Binding-site contacts:
Ligand atom O2' contacts residue TYR937 of chain 1.E at 3.6 Å.
Ligand atom O1A contacts residue LYS745 of chain 1.E at 4.1 Å.
Ligand atom C5 contacts residue TYR776 of chain 1.E at 4.2 Å (hydrophobic).
Ligand atom O1A contacts residue THR747 of chain 1.E at 2.8 Å (h-bond).
Ligand atom O5' contacts residue SER742 of chain 1.E at 3.5 Å.
Ligand atom O5' contacts residue GLY744 of chain 1.E at 3.5 Å (h-bond).
Ligand atom C5' contacts residue SER743 of chain 1.E at 4.0 Å.
Ligand atom O1A contacts residue THR746 of chain 1.E at 3.3 Å (h-bond).
Ligand atom O3A contacts residue LYS745 of chain 1.E at 3.6 Å (salt-bridge).
Ligand atom O1B contacts residue LYS745 of chain 1.E at 3.3 Å (salt-bridge).
Ligand atom O2G contacts residue GLU741 of chain 1.E at 3.3 Å.
Ligand atom O1B contacts residue SER743 of chain 1.E at 3.6 Å (h-bond).
Ligand atom PB contacts residue THR746 of chain 1.E at 3.9 Å.
Ligand atom O2B contacts residue LYS745 of chain 1.E at 3.2 Å.
Ligand atom O1A contacts residue GLY744 of chain 1.E at 3.5 Å.
Ligand atom PB contacts residue SER742 of chain 1.E at 4.1 Å.
Ligand atom C5' contacts residue GLY744 of chain 1.E at 3.6 Å.
Ligand atom PA contacts residue THR746 of chain 1.E at 3.7 Å.
Ligand atom O3A contacts residue GLY744 of chain 1.E at 3.9 Å.
Ligand atom O5' contacts residue SER743 of chain 1.E at 3.7 Å.
Ligand atom N3 contacts residue TYR937 of chain 1.E at 4.2 Å.
Ligand atom PA contacts residue THR747 of chain 1.E at 4.1 Å.
Ligand atom O2G contacts residue LYS745 of chain 1.E at 3.7 Å.
Ligand atom O1B contacts residue GLU741 of chain 1.E at 3.6 Å.
Ligand atom O4' contacts residue THR747 of chain 1.E at 3.6 Å (h-bond).
Ligand atom O2A contacts residue THR746 of chain 1.E at 3.7 Å.
Ligand atom O1G contacts residue LYS745 of chain 1.E at 3.8 Å.
Ligand atom C5' contacts residue SER742 of chain 1.E at 4.0 Å.
Ligand atom O1G contacts residue GLU769 of chain 1.E at 3.5 Å (salt-bridge).
Ligand atom O3' contacts residue SER913 of chain 1.E at 3.9 Å.
Ligand atom N3B contacts residue SER742 of chain 1.E at 4.1 Å.
Ligand atom O1B contacts residue PRO740 of chain 1.E at 3.9 Å.
Ligand atom N6 contacts residue ASP773 of chain 1.E at 2.9 Å (salt-bridge).
Ligand atom O1B contacts residue SER742 of chain 1.E at 2.9 Å (h-bond).
Ligand atom C6 contacts residue ASP773 of chain 1.E at 4.0 Å.
Ligand atom PB contacts residue LYS745 of chain 1.E at 3.6 Å.
Ligand atom O2B contacts residue THR746 of chain 1.E at 3.5 Å.
Ligand atom O2G contacts residue SER742 of chain 1.E at 3.5 Å (h-bond).
Ligand atom O3A contacts residue THR746 of chain 1.E at 2.9 Å (h-bond).
Ligand atom C4 contacts residue TYR776 of chain 1.E at 4.1 Å (hydrophobic).

A protein and the small-molecule ligand that binds it are described below.
Small molecule (SMILES): Nc1ncnc2c1ncn2[C@@H]1O[C@H](CO[P](=O)(O)O[P](=O)(O)NP(=O)(O)O)[C@@H](O)[C@H]1O

Sequence of chain 1.E:
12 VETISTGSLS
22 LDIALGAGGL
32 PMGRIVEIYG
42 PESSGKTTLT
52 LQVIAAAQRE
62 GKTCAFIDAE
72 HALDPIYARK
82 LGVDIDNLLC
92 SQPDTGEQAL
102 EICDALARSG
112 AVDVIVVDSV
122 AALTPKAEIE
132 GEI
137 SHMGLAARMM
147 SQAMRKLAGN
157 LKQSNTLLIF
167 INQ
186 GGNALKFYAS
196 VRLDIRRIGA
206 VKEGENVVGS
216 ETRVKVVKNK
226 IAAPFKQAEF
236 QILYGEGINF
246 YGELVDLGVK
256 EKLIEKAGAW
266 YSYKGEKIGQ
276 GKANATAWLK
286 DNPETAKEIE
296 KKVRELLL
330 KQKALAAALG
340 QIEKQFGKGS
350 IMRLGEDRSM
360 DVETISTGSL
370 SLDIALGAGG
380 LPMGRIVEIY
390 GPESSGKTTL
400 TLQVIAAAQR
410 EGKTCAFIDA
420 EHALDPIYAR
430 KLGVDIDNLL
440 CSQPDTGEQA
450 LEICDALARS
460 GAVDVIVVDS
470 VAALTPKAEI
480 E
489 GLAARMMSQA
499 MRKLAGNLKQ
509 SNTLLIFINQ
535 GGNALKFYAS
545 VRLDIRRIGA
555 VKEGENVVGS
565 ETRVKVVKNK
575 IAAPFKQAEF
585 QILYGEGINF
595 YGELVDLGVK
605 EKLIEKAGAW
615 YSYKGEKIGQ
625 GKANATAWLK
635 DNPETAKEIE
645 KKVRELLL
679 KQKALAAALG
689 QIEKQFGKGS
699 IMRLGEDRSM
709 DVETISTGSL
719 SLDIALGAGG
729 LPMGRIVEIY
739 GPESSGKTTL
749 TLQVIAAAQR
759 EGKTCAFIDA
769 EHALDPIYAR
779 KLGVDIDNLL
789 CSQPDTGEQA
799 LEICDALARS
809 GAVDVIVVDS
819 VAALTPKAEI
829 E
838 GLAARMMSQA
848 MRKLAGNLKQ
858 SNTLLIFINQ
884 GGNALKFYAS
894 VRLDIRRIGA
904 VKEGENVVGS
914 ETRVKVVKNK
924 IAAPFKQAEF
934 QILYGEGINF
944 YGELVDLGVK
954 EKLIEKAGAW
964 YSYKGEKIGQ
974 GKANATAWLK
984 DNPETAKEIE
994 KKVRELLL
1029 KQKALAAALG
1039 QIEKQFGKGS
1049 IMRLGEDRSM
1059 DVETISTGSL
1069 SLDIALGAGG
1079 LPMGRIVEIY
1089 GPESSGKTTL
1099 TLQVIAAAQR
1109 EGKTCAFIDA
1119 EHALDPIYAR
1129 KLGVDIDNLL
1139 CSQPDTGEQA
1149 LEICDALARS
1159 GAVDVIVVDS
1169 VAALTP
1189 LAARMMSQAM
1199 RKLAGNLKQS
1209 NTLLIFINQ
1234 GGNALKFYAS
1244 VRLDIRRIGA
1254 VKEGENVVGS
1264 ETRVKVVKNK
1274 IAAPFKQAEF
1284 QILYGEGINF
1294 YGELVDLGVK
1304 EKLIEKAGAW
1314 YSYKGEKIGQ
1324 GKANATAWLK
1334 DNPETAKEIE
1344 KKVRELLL